A protein and the small-molecule ligand that binds it are described below.
Small molecule (SMILES): CC(=O)N[C@@H]1[C@@H](O)[C@H](O)[C@@H](CO)O[C@H]1O

Sequence of chain 2.A:
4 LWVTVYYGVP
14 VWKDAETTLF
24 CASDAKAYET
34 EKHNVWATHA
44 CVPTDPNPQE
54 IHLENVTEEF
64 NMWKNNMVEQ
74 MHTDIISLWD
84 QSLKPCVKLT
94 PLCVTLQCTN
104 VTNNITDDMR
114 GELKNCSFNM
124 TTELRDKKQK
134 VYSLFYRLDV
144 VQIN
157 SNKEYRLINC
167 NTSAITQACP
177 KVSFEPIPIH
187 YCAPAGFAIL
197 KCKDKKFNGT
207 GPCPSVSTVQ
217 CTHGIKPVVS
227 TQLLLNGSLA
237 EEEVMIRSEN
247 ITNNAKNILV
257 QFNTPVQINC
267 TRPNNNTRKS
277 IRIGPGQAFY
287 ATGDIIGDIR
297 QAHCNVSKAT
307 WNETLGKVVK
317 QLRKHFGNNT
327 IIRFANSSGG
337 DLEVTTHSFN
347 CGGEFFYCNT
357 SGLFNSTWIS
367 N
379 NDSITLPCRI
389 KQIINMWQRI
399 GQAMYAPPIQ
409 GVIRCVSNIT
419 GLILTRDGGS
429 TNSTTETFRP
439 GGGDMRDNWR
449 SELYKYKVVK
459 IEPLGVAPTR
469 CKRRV

Binding-site contacts:
Ligand atom C5 contacts residue THR206 of chain 2.A at 4.2 Å.
Ligand atom C3 contacts residue ASN204 of chain 2.A at 3.8 Å.
Ligand atom O5 contacts residue THR206 of chain 2.A at 4.1 Å.
Ligand atom N2 contacts residue THR206 of chain 2.A at 3.6 Å (h-bond).
Ligand atom C1 contacts residue THR206 of chain 2.A at 3.4 Å.
Ligand atom O7 contacts residue ASN204 of chain 2.A at 3.0 Å (h-bond).
Ligand atom C1 contacts residue ASN204 of chain 2.A at 1.4 Å.
Ligand atom C2 contacts residue THR206 of chain 2.A at 4.2 Å.
Ligand atom C7 contacts residue ASN204 of chain 2.A at 3.1 Å.
Ligand atom N2 contacts residue ASN204 of chain 2.A at 2.8 Å (h-bond).
Ligand atom C4 contacts residue ASN204 of chain 2.A at 4.2 Å.
Ligand atom C8 contacts residue THR206 of chain 2.A at 4.0 Å.
Ligand atom C8 contacts residue ASN204 of chain 2.A at 4.3 Å.
Ligand atom C8 contacts residue SER244 of chain 2.A at 3.4 Å.
Ligand atom C7 contacts residue THR206 of chain 2.A at 4.1 Å.
Ligand atom O5 contacts residue ASN204 of chain 2.A at 2.3 Å (h-bond).
Ligand atom C2 contacts residue ASN204 of chain 2.A at 2.4 Å.
Ligand atom O7 contacts residue HIS321 of chain 2.A at 4.1 Å.
Ligand atom C5 contacts residue ASN204 of chain 2.A at 3.6 Å.
Ligand atom C3 contacts residue THR206 of chain 2.A at 4.3 Å.